This protein binds this small molecule.
Small molecule (SMILES): OC[C@H]1O[C@H](O)[C@@H](O)[C@@H](O)[C@@H]1O

Sequence of chain 1.A:
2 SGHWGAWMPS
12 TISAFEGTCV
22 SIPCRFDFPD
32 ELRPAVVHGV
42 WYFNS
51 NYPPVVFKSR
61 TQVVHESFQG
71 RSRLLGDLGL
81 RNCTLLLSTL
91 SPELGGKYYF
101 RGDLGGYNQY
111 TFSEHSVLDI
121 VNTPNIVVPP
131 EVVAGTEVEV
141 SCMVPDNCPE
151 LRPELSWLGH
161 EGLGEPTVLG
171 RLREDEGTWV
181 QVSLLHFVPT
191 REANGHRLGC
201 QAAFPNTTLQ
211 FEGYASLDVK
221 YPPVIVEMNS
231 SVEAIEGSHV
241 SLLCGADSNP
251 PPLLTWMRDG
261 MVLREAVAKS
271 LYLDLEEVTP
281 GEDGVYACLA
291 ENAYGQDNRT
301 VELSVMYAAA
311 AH

Binding-site contacts:
Ligand atom C5 contacts residue TYR110 of chain 1.A at 4.3 Å (hydrophobic).
Ligand atom C2 contacts residue PRO30 of chain 1.A at 3.8 Å (hydrophobic).
Ligand atom C2 contacts residue TRP5 of chain 1.A at 2.5 Å (hydrophobic).
Ligand atom O5 contacts residue TYR110 of chain 1.A at 3.7 Å.
Ligand atom O6 contacts residue TYR110 of chain 1.A at 3.0 Å (h-bond).
Ligand atom O2 contacts residue GLY3 of chain 1.A at 4.4 Å.
Ligand atom C1 contacts residue TYR110 of chain 1.A at 3.9 Å (hydrophobic).
Ligand atom O5 contacts residue TRP5 of chain 1.A at 2.5 Å.
Ligand atom O2 contacts residue TRP5 of chain 1.A at 2.6 Å (h-bond).
Ligand atom O3 contacts residue HIS4 of chain 1.A at 4.3 Å.
Ligand atom C4 contacts residue TRP5 of chain 1.A at 4.4 Å (hydrophobic).
Ligand atom C3 contacts residue TRP5 of chain 1.A at 3.9 Å (hydrophobic).
Ligand atom O3 contacts residue TRP5 of chain 1.A at 4.2 Å.
Ligand atom C6 contacts residue TYR110 of chain 1.A at 3.4 Å (hydrophobic).
Ligand atom O2 contacts residue PRO30 of chain 1.A at 3.5 Å.
Ligand atom C5 contacts residue TRP5 of chain 1.A at 3.8 Å (hydrophobic).
Ligand atom O2 contacts residue HIS4 of chain 1.A at 3.2 Å.
Ligand atom C6 contacts residue TRP5 of chain 1.A at 4.2 Å (hydrophobic).
Ligand atom C1 contacts residue TRP5 of chain 1.A at 1.5 Å (hydrophobic).